Binding-site contacts:
Ligand atom O3P contacts residue ASP295 of chain 1.A at 3.1 Å (salt-bridge).
Ligand atom P contacts residue LYS269 of chain 1.A at 4.2 Å.
Ligand atom C1 contacts residue THR327 of chain 1.A at 3.9 Å.
Ligand atom C2 contacts residue MG1 of chain 1.J at 2.9 Å.
Ligand atom O2P contacts residue K1 of chain 1.I at 2.8 Å.
Ligand atom O2P contacts residue MG1 of chain 1.J at 3.2 Å.
Ligand atom C1 contacts residue MG1 of chain 1.J at 2.7 Å.
Ligand atom O2P contacts residue ARG72 of chain 1.A at 4.1 Å.
Ligand atom O2' contacts residue ARG293 of chain 1.A at 4.2 Å.
Ligand atom O1 contacts residue GLU271 of chain 1.A at 3.2 Å (salt-bridge).
Ligand atom C3 contacts residue THR327 of chain 1.A at 3.6 Å.
Ligand atom O1P contacts residue ARG72 of chain 1.A at 3.5 Å (salt-bridge).
Ligand atom O2' contacts residue ALA292 of chain 1.A at 4.0 Å.
Ligand atom P contacts residue MG1 of chain 1.J at 2.5 Å.
Ligand atom O2 contacts residue GLU271 of chain 1.A at 2.9 Å (salt-bridge).
Ligand atom C3 contacts residue LYS269 of chain 1.A at 3.9 Å.
Ligand atom O2 contacts residue LYS269 of chain 1.A at 3.0 Å (salt-bridge).
Ligand atom O3P contacts residue GLU271 of chain 1.A at 4.0 Å.
Ligand atom C3 contacts residue MET290 of chain 1.A at 4.2 Å (hydrophobic).
Ligand atom O2' contacts residue ASP295 of chain 1.A at 3.9 Å.
Ligand atom O3P contacts residue MG1 of chain 1.J at 2.0 Å.
Ligand atom C1 contacts residue ALA292 of chain 1.A at 3.7 Å (hydrophobic).
Ligand atom C1 contacts residue ASP295 of chain 1.A at 3.9 Å.
Ligand atom O2 contacts residue MG1 of chain 1.J at 2.3 Å.
Ligand atom P contacts residue GLU271 of chain 1.A at 4.0 Å.
Ligand atom O1P contacts residue MG1 of chain 1.J at 3.9 Å.
Ligand atom O2P contacts residue LYS269 of chain 1.A at 4.0 Å.
Ligand atom O1 contacts residue GLY294 of chain 1.A at 4.1 Å.
Ligand atom C2 contacts residue LYS269 of chain 1.A at 3.6 Å.
Ligand atom C2 contacts residue ALA292 of chain 1.A at 3.6 Å (hydrophobic).
Ligand atom O1 contacts residue MG1 of chain 1.J at 2.0 Å.
Ligand atom C1 contacts residue GLU271 of chain 1.A at 3.7 Å.
Ligand atom O2' contacts residue THR327 of chain 1.A at 2.7 Å (h-bond).
Ligand atom C2 contacts residue GLU271 of chain 1.A at 3.3 Å.
Ligand atom O2' contacts residue GLY294 of chain 1.A at 3.5 Å (h-bond).
Ligand atom O1 contacts residue ASP295 of chain 1.A at 2.8 Å (salt-bridge).
Ligand atom C1 contacts residue GLY294 of chain 1.A at 4.2 Å.
Ligand atom O2P contacts residue SER76 of chain 1.A at 4.1 Å.
Ligand atom O1 contacts residue ALA292 of chain 1.A at 4.0 Å.
Ligand atom O2' contacts residue MG1 of chain 1.J at 3.9 Å.

Sequence of chain 1.A:
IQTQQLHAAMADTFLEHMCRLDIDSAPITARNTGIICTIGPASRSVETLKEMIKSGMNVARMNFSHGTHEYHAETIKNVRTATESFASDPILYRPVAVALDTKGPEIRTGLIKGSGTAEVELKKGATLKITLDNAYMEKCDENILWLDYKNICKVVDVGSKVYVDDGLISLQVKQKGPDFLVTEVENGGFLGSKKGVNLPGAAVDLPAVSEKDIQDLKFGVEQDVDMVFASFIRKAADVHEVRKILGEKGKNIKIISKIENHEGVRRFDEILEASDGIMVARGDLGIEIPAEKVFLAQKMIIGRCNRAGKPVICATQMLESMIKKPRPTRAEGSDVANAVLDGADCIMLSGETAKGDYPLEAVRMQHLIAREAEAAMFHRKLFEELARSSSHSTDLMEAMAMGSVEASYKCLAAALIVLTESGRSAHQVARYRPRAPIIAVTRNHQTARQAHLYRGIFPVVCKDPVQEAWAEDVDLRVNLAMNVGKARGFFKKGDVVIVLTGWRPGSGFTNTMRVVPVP

The small molecule below binds the protein below.
Small molecule (SMILES): C[C@H](OP(=O)(O)O)C(=O)O